Sequence of chain 1.A:
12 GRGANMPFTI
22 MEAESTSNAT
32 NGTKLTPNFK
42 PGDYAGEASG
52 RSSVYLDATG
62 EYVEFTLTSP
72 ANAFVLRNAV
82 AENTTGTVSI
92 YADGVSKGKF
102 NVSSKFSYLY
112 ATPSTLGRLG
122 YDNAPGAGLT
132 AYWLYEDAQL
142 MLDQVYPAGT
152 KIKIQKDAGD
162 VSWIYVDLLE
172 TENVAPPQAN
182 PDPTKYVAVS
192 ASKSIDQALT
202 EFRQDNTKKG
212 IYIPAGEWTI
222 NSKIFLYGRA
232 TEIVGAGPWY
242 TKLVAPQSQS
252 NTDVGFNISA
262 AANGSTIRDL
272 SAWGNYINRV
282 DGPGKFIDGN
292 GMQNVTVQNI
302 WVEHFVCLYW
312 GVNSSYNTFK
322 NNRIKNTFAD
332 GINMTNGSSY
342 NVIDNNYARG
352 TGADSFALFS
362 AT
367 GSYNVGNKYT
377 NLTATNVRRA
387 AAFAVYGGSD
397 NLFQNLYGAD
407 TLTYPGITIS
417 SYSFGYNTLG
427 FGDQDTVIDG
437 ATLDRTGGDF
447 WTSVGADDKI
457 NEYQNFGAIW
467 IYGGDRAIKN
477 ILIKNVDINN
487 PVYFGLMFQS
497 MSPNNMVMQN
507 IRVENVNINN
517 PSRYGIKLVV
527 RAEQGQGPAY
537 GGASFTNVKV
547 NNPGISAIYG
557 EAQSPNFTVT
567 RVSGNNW

This small molecule binds to this protein.
Small molecule (SMILES): OC[C@H]1O[C@H](O[C@@H]2[C@@H](O)[C@H](O)O[C@H](CO)[C@H]2O)[C@H](O)[C@@H](O)[C@@H]1O

Binding-site contacts:
Ligand atom O4 contacts residue PHE107 of chain 1.A at 3.8 Å.
Ligand atom C1 contacts residue GLU218 of chain 1.A at 3.4 Å.
Ligand atom O4 contacts residue GLN248 of chain 1.A at 3.0 Å (h-bond).
Ligand atom O2 contacts residue SER104 of chain 1.A at 4.3 Å.
Ligand atom C4 contacts residue GLN248 of chain 1.A at 4.3 Å.
Ligand atom C6 contacts residue GLN248 of chain 1.A at 3.9 Å.
Ligand atom C6 contacts residue LYS243 of chain 1.A at 4.5 Å.
Ligand atom O3 contacts residue SER104 of chain 1.A at 4.0 Å.
Ligand atom O5 contacts residue GLU218 of chain 1.A at 4.3 Å.
Ligand atom O5 contacts residue LYS243 of chain 1.A at 3.5 Å (salt-bridge).
Ligand atom C1 contacts residue LYS243 of chain 1.A at 4.2 Å.
Ligand atom C1 contacts residue ASN102 of chain 1.A at 3.8 Å.
Ligand atom O3 contacts residue PHE107 of chain 1.A at 3.8 Å.
Ligand atom O2 contacts residue GLU218 of chain 1.A at 4.2 Å.
Ligand atom O6 contacts residue LYS243 of chain 1.A at 4.2 Å.
Ligand atom C2 contacts residue ASN102 of chain 1.A at 3.9 Å.
Ligand atom C3 contacts residue PHE107 of chain 1.A at 4.4 Å (hydrophobic).
Ligand atom C4 contacts residue LYS106 of chain 1.A at 4.2 Å.
Ligand atom O2 contacts residue ASN102 of chain 1.A at 3.4 Å (h-bond).
Ligand atom O6 contacts residue GLN140 of chain 1.A at 2.8 Å (h-bond).
Ligand atom O1 contacts residue LYS243 of chain 1.A at 3.7 Å.
Ligand atom C2 contacts residue GLU218 of chain 1.A at 4.5 Å.
Ligand atom C6 contacts residue GLN140 of chain 1.A at 3.6 Å.
Ligand atom O4 contacts residue ASN102 of chain 1.A at 3.4 Å.
Ligand atom O6 contacts residue GLN248 of chain 1.A at 4.3 Å.
Ligand atom O4 contacts residue LYS106 of chain 1.A at 3.3 Å (salt-bridge).
Ligand atom O1 contacts residue GLU218 of chain 1.A at 2.9 Å (salt-bridge).
Ligand atom O5 contacts residue ASN102 of chain 1.A at 4.5 Å.
Ligand atom O3 contacts residue LYS106 of chain 1.A at 3.8 Å.